The small molecule below binds the protein below.
Small molecule (SMILES): OC[C@H]1O[C@@](CO)(O[C@H]2O[C@H](CO)[C@@H](O)[C@H](O)[C@H]2O)[C@@H](O)[C@@H]1O

Sequence of chain 1.A:
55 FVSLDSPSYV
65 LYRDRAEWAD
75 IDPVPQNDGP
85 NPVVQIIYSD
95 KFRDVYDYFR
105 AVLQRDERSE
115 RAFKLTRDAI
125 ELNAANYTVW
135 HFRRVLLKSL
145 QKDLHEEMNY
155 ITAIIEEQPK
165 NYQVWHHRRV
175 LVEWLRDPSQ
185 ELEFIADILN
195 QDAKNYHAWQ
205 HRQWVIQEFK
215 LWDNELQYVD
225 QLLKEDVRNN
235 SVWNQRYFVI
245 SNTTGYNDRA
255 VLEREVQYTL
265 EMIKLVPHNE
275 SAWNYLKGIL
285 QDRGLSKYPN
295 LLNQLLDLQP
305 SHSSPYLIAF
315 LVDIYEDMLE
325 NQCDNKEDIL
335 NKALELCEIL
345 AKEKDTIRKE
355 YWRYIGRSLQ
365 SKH

Sequence of chain 1.B:
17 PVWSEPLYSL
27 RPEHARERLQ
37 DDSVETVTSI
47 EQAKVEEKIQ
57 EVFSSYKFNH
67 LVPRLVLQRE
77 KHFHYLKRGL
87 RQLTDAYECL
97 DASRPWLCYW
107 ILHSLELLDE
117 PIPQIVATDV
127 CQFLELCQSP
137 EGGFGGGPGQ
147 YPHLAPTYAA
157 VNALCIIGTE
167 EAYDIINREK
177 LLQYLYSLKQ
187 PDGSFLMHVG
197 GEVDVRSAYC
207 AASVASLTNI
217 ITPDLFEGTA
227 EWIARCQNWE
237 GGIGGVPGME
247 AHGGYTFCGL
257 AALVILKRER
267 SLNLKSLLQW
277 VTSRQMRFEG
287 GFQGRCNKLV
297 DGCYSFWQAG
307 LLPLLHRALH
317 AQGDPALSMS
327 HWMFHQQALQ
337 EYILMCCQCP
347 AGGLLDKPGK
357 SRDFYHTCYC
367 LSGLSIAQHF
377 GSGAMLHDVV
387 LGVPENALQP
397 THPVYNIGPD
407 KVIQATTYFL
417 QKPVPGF

Binding-site contacts:
Ligand atom C6 contacts residue SER272 of chain 1.B at 3.7 Å.
Ligand atom C1 contacts residue GLN233 of chain 1.B at 3.5 Å.
Ligand atom O6 contacts residue GLN285 of chain 1.A at 3.0 Å (h-bond).
Ligand atom C6 contacts residue ASN234 of chain 1.B at 3.4 Å.
Ligand atom C5 contacts residue TYR241 of chain 1.A at 3.8 Å (hydrophobic).
Ligand atom C5 contacts residue ASN269 of chain 1.B at 3.8 Å.
Ligand atom O2 contacts residue GLN233 of chain 1.B at 2.8 Å (h-bond).
Ligand atom O4 contacts residue TYR241 of chain 1.A at 2.9 Å (h-bond).
Ligand atom C2 contacts residue ASN234 of chain 1.B at 4.0 Å.
Ligand atom C6 contacts residue ASP286 of chain 1.A at 3.3 Å.
Ligand atom C6 contacts residue GLN285 of chain 1.A at 3.5 Å.
Ligand atom C4 contacts residue ASP286 of chain 1.A at 3.6 Å.
Ligand atom O6 contacts residue GLY282 of chain 1.A at 3.7 Å.
Ligand atom C5 contacts residue ASP286 of chain 1.A at 3.8 Å.
Ligand atom O1 contacts residue ALA230 of chain 1.B at 3.7 Å.
Ligand atom C6 contacts residue TRP235 of chain 1.B at 3.8 Å (hydrophobic).
Ligand atom O5 contacts residue GLN233 of chain 1.B at 3.4 Å (h-bond).
Ligand atom C4 contacts residue TYR241 of chain 1.A at 3.4 Å (hydrophobic).
Ligand atom O4 contacts residue ASN269 of chain 1.B at 3.0 Å (h-bond).
Ligand atom O6 contacts residue TRP235 of chain 1.B at 3.9 Å.
Ligand atom O6 contacts residue GLN285 of chain 1.A at 3.9 Å.
Ligand atom O2 contacts residue ARG231 of chain 1.B at 3.5 Å (salt-bridge).
Ligand atom O1 contacts residue GLN233 of chain 1.B at 2.6 Å (h-bond).
Ligand atom C1 contacts residue ALA230 of chain 1.B at 3.5 Å (hydrophobic).
Ligand atom O4 contacts residue ASP286 of chain 1.A at 3.5 Å (salt-bridge).
Ligand atom O5 contacts residue TRP235 of chain 1.B at 3.5 Å (h-bond).
Ligand atom O6 contacts residue GLY237 of chain 1.B at 3.3 Å.
Ligand atom O5 contacts residue ASN234 of chain 1.B at 3.4 Å.
Ligand atom C1 contacts residue ASN234 of chain 1.B at 3.8 Å.
Ligand atom C5 contacts residue GLN233 of chain 1.B at 3.9 Å.
Ligand atom O6 contacts residue ASP286 of chain 1.A at 2.9 Å (salt-bridge).
Ligand atom O6 contacts residue ASN234 of chain 1.B at 2.9 Å (h-bond).
Ligand atom C6 contacts residue TYR241 of chain 1.A at 3.1 Å (hydrophobic).
Ligand atom O5 contacts residue ASN234 of chain 1.B at 4.0 Å.
Ligand atom O6 contacts residue GLN233 of chain 1.B at 3.9 Å.
Ligand atom C5 contacts residue SER272 of chain 1.B at 4.0 Å.
Ligand atom C1 contacts residue GLN233 of chain 1.B at 3.1 Å.
Ligand atom C4 contacts residue ASN269 of chain 1.B at 4.0 Å.
Ligand atom C2 contacts residue GLN233 of chain 1.B at 3.1 Å.
Ligand atom O6 contacts residue SER272 of chain 1.B at 2.8 Å (h-bond).